Sequence of chain 1.A:
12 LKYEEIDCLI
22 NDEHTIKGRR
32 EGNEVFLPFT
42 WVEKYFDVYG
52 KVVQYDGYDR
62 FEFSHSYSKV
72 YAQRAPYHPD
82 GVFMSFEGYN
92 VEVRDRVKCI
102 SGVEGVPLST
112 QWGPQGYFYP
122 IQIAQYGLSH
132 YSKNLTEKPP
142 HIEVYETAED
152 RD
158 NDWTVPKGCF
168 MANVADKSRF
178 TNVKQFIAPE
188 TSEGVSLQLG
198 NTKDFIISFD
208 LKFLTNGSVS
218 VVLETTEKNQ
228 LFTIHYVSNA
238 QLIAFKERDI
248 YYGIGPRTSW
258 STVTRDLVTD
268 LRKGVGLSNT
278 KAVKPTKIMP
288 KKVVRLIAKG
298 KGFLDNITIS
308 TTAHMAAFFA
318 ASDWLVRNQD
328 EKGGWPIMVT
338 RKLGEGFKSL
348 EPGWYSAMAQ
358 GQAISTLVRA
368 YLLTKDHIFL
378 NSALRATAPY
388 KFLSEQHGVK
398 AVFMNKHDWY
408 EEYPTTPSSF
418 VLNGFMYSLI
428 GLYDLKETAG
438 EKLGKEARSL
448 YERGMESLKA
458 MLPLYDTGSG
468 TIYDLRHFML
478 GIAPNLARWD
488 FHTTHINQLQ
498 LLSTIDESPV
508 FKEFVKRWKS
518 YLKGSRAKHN

Sequence of chain 1.B:
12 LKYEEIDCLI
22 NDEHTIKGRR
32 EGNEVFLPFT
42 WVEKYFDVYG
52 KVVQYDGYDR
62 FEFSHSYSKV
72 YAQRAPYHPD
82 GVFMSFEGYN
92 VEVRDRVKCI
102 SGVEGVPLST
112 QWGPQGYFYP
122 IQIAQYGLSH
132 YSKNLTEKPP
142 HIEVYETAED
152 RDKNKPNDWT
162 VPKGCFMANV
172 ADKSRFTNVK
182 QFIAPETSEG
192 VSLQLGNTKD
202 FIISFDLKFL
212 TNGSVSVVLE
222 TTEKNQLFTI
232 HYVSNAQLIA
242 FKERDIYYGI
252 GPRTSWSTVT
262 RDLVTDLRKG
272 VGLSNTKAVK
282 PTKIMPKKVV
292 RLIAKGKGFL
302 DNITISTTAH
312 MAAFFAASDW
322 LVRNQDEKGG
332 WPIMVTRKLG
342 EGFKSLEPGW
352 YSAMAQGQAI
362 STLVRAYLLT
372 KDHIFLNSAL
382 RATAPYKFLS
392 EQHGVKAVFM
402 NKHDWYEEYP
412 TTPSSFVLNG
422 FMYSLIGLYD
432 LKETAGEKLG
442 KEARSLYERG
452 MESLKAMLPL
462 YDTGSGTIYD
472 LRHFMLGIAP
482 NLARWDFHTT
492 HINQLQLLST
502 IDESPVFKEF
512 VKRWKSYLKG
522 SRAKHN

The protein below binds the small molecule below.
Small molecule (SMILES): O=C(O)[C@H]1O[C@@H](O[C@H]2[C@H](O)[C@@H](NS(=O)(=O)O)[C@@H](O[C@H]3[C@H](O)[C@@H](O)[C@H](O[C@H]4[C@H](O)[C@@H](NS(=O)(=O)O)[C@@H](O[C@H]5[C@H](O)[C@@H](O)[C@H](O[C@H]6[C@H](O)[C@@H](NS(=O)(=O)O)[C@@H](O[C@H]7[C@H](O)[C@@H](O)[C@H](O)O[C@@H]7C(=O)O)O[C@@H]6CO)O[C@@H]5C(=O)O)O[C@@H]4CO)O[C@@H]3C(=O)O)O[C@@H]2CO)[C@H](O)[C@@H](O)[C@@H]1O

Binding-site contacts:
Ligand atom O3S contacts residue GLN123 of chain 1.A at 3.2 Å.
Ligand atom C6 contacts residue ARG95 of chain 1.A at 3.2 Å.
Ligand atom C6 contacts residue GLU409 of chain 1.A at 2.9 Å.
Ligand atom O3 contacts residue GLY89 of chain 1.A at 2.8 Å (h-bond).
Ligand atom O6A contacts residue ASN91 of chain 1.A at 3.2 Å (h-bond).
Ligand atom O3S contacts residue ASN527 of chain 1.B at 3.1 Å (h-bond).
Ligand atom O3 contacts residue GLU409 of chain 1.A at 3.1 Å (salt-bridge).
Ligand atom O6A contacts residue ASN420 of chain 1.A at 2.4 Å (h-bond).
Ligand atom C3 contacts residue ARG97 of chain 1.A at 3.2 Å.
Ligand atom O5 contacts residue ARG485 of chain 1.A at 3.2 Å (salt-bridge).
Ligand atom O2S contacts residue GLN123 of chain 1.A at 2.9 Å (h-bond).
Ligand atom O6B contacts residue TRP113 of chain 1.A at 2.9 Å (h-bond).
Ligand atom O3 contacts residue ARG338 of chain 1.A at 3.2 Å (salt-bridge).
Ligand atom O6A contacts residue ARG95 of chain 1.A at 2.9 Å (salt-bridge).
Ligand atom O6B contacts residue GLU409 of chain 1.A at 2.8 Å (salt-bridge).
Ligand atom O6B contacts residue ARG95 of chain 1.A at 3.2 Å (salt-bridge).
Ligand atom O3S contacts residue ASN482 of chain 1.A at 2.8 Å (h-bond).
Ligand atom O5 contacts residue GLN126 of chain 1.A at 3.1 Å (h-bond).
Ligand atom O2S contacts residue ARG95 of chain 1.A at 3.1 Å (salt-bridge).
Ligand atom C6 contacts residue ASN420 of chain 1.A at 3.3 Å.
Ligand atom O3S contacts residue ARG95 of chain 1.A at 3.0 Å (salt-bridge).
Ligand atom O3 contacts residue ARG97 of chain 1.A at 2.5 Å (salt-bridge).
Ligand atom O3 contacts residue TYR410 of chain 1.A at 2.9 Å (h-bond).
Ligand atom O3 contacts residue ASN527 of chain 1.B at 2.2 Å (h-bond).
Ligand atom O6B contacts residue TYR470 of chain 1.A at 2.4 Å (h-bond).
Ligand atom O3 contacts residue TYR470 of chain 1.A at 2.7 Å (h-bond).
Ligand atom O2 contacts residue THR491 of chain 1.A at 3.0 Å (h-bond).
Ligand atom O6A contacts residue MET355 of chain 1.A at 3.2 Å (h-bond).
Ligand atom O6 contacts residue TYR424 of chain 1.A at 2.7 Å (h-bond).
Ligand atom O6A contacts residue GLN112 of chain 1.A at 3.0 Å (h-bond).
Ligand atom O6B contacts residue ASN420 of chain 1.A at 2.9 Å (h-bond).
Ligand atom O3 contacts residue ARG95 of chain 1.A at 3.0 Å.
Ligand atom O4 contacts residue GLN112 of chain 1.A at 3.1 Å (h-bond).
Ligand atom O6 contacts residue TYR90 of chain 1.A at 2.8 Å (h-bond).
Ligand atom O6 contacts residue ARG485 of chain 1.A at 3.1 Å (salt-bridge).
Ligand atom O2 contacts residue GLN112 of chain 1.A at 2.7 Å (h-bond).
Ligand atom O1S contacts residue ARG473 of chain 1.A at 2.8 Å (salt-bridge).
Ligand atom O3 contacts residue TYR120 of chain 1.A at 2.8 Å (h-bond).
Ligand atom N2 contacts residue GLY89 of chain 1.A at 3.1 Å (h-bond).
Ligand atom O2S contacts residue ARG97 of chain 1.A at 2.9 Å (salt-bridge).